Sequence of chain 47.E:
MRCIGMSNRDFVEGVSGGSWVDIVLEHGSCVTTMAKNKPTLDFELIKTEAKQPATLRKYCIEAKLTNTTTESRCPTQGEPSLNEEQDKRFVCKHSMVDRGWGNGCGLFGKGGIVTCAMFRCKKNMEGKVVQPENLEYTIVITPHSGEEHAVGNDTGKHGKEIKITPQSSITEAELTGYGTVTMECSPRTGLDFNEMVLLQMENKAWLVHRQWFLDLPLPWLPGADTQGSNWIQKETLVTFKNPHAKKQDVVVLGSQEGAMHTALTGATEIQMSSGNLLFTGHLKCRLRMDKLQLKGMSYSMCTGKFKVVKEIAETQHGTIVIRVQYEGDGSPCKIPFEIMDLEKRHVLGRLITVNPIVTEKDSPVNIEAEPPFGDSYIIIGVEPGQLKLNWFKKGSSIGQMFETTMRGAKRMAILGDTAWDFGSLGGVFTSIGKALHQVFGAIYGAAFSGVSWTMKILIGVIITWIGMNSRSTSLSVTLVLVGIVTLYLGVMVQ

This small molecule binds to this protein.
Small molecule (SMILES): CC(=O)N[C@@H]1[C@@H](O)[C@H](O)[C@@H](CO)O[C@H]1O

Sequence of chain 7.E:
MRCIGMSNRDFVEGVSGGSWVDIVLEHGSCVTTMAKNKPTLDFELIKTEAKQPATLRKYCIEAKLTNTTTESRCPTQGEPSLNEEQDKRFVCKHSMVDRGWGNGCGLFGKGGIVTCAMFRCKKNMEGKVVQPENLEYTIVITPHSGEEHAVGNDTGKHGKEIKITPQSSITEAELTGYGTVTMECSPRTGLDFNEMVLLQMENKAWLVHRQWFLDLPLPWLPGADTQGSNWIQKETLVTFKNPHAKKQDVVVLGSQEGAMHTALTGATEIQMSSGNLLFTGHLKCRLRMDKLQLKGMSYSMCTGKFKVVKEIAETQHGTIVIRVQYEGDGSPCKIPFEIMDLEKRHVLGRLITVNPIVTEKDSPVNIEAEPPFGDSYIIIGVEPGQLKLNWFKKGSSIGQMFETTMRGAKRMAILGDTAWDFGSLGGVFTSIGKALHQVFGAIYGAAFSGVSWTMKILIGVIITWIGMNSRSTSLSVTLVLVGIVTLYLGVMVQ

Binding-site contacts:
Ligand atom C6 contacts residue THR155 of chain 7.E at 4.4 Å.
Ligand atom C2 contacts residue ASN153 of chain 7.E at 2.5 Å.
Ligand atom C8 contacts residue GLY102 of chain 47.E at 4.2 Å.
Ligand atom C7 contacts residue ASN153 of chain 7.E at 3.5 Å.
Ligand atom C1 contacts residue HIS149 of chain 7.E at 4.2 Å.
Ligand atom C5 contacts residue ASN153 of chain 7.E at 3.7 Å.
Ligand atom O5 contacts residue GLY156 of chain 7.E at 4.3 Å.
Ligand atom N2 contacts residue ASN153 of chain 7.E at 2.9 Å (h-bond).
Ligand atom O5 contacts residue THR155 of chain 7.E at 3.7 Å.
Ligand atom O6 contacts residue LYS157 of chain 7.E at 4.2 Å.
Ligand atom C5 contacts residue HIS158 of chain 7.E at 4.3 Å.
Ligand atom C1 contacts residue THR155 of chain 7.E at 3.9 Å.
Ligand atom O5 contacts residue ASN153 of chain 7.E at 2.4 Å (h-bond).
Ligand atom C5 contacts residue THR155 of chain 7.E at 3.9 Å.
Ligand atom O5 contacts residue HIS158 of chain 7.E at 3.1 Å.
Ligand atom C2 contacts residue HIS149 of chain 7.E at 3.6 Å.
Ligand atom C3 contacts residue ASN153 of chain 7.E at 3.8 Å.
Ligand atom C6 contacts residue LYS157 of chain 7.E at 4.2 Å.
Ligand atom N2 contacts residue HIS149 of chain 7.E at 3.4 Å.
Ligand atom C1 contacts residue ASN153 of chain 7.E at 1.4 Å.
Ligand atom C4 contacts residue ASN153 of chain 7.E at 4.2 Å.
Ligand atom C6 contacts residue HIS158 of chain 7.E at 4.4 Å.
Ligand atom O7 contacts residue THR155 of chain 7.E at 4.1 Å.
Ligand atom O3 contacts residue HIS149 of chain 7.E at 4.1 Å.
Ligand atom O7 contacts residue ASN153 of chain 7.E at 3.8 Å.
Ligand atom O6 contacts residue HIS158 of chain 7.E at 3.8 Å.
Ligand atom C1 contacts residue HIS158 of chain 7.E at 3.8 Å.